This small molecule binds to this protein.
Small molecule (SMILES): CC(=O)N[C@@H]1[C@@H](O)[C@H](O)[C@@H](CO)O[C@H]1O

Binding-site contacts:
Ligand atom O5 contacts residue LEU60 of chain 1.A at 3.7 Å.
Ligand atom O6 contacts residue THR48 of chain 1.A at 3.5 Å.
Ligand atom C4 contacts residue THR48 of chain 1.A at 4.1 Å.
Ligand atom O5 contacts residue THR48 of chain 1.A at 3.5 Å.
Ligand atom C1 contacts residue THR59 of chain 1.A at 4.3 Å.
Ligand atom O5 contacts residue ASN57 of chain 1.A at 2.3 Å (h-bond).
Ligand atom C1 contacts residue ASN57 of chain 1.A at 1.4 Å.
Ligand atom C6 contacts residue THR48 of chain 1.A at 4.4 Å.
Ligand atom O7 contacts residue ASN57 of chain 1.A at 3.2 Å (h-bond).
Ligand atom C6 contacts residue THR59 of chain 1.A at 4.3 Å.
Ligand atom C3 contacts residue ASN57 of chain 1.A at 3.8 Å.
Ligand atom C2 contacts residue THR48 of chain 1.A at 4.2 Å.
Ligand atom C5 contacts residue THR59 of chain 1.A at 4.2 Å.
Ligand atom C5 contacts residue ASN57 of chain 1.A at 3.6 Å.
Ligand atom O5 contacts residue THR59 of chain 1.A at 4.3 Å.
Ligand atom C5 contacts residue THR48 of chain 1.A at 4.2 Å.
Ligand atom C7 contacts residue ASN57 of chain 1.A at 3.3 Å.
Ligand atom C4 contacts residue ASN57 of chain 1.A at 4.2 Å.
Ligand atom C6 contacts residue LEU60 of chain 1.A at 4.1 Å (hydrophobic).
Ligand atom C2 contacts residue ASN57 of chain 1.A at 2.5 Å.
Ligand atom C1 contacts residue THR48 of chain 1.A at 4.1 Å.
Ligand atom O6 contacts residue LEU60 of chain 1.A at 4.2 Å.
Ligand atom N2 contacts residue ASN57 of chain 1.A at 3.0 Å (h-bond).
Ligand atom C8 contacts residue ASN57 of chain 1.A at 4.5 Å.

Sequence of chain 1.A:
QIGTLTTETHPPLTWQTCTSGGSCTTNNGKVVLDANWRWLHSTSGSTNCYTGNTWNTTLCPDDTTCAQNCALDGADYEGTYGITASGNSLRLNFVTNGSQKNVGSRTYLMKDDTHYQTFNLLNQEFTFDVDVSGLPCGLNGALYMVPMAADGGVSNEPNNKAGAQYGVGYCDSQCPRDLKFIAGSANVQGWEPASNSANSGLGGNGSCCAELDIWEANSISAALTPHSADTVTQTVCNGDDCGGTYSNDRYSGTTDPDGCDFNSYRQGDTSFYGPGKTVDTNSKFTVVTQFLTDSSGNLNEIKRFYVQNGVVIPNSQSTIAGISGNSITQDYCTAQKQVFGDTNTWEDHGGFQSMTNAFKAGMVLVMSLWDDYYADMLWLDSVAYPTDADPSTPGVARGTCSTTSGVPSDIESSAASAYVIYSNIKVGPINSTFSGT